This small molecule binds to this protein.
Small molecule (SMILES): CC(=O)N[C@H]1[C@H](O[C@H]2[C@H](O)[C@@H](NC(C)=O)CO[C@@H]2CO)O[C@H](CO)[C@@H](O)[C@@H]1O

Sequence of chain 1.A:
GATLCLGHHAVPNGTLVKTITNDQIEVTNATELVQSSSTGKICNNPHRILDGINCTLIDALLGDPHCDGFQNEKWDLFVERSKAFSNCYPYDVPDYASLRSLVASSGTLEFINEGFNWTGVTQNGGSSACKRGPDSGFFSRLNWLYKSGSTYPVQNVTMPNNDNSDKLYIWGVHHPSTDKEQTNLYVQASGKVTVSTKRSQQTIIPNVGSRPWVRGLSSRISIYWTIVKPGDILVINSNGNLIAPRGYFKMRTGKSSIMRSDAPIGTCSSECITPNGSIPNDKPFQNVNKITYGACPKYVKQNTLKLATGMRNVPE

Binding-site contacts:
Ligand atom C7 contacts residue ASN276 of chain 1.A at 3.0 Å.
Ligand atom C5 contacts residue VAL288 of chain 1.A at 4.4 Å (hydrophobic).
Ligand atom C5 contacts residue ASN276 of chain 1.A at 3.7 Å.
Ligand atom O7 contacts residue ASN276 of chain 1.A at 3.0 Å (h-bond).
Ligand atom C5 contacts residue ASN289 of chain 1.A at 4.2 Å.
Ligand atom C1 contacts residue VAL288 of chain 1.A at 3.4 Å (hydrophobic).
Ligand atom C2 contacts residue ASN276 of chain 1.A at 2.4 Å.
Ligand atom O5 contacts residue ASN289 of chain 1.A at 3.8 Å.
Ligand atom N2 contacts residue ASN276 of chain 1.A at 2.9 Å (h-bond).
Ligand atom C4 contacts residue ASN276 of chain 1.A at 4.1 Å.
Ligand atom C8 contacts residue SER36 of chain 1.A at 3.6 Å.
Ligand atom C3 contacts residue VAL288 of chain 1.A at 4.3 Å (hydrophobic).
Ligand atom C1 contacts residue ASN276 of chain 1.A at 1.4 Å.
Ligand atom C8 contacts residue GLU69 of chain 1.B at 3.3 Å.
Ligand atom N2 contacts residue VAL288 of chain 1.A at 3.8 Å.
Ligand atom C8 contacts residue ASN276 of chain 1.A at 4.1 Å.
Ligand atom C3 contacts residue ASN276 of chain 1.A at 3.8 Å.
Ligand atom C2 contacts residue VAL288 of chain 1.A at 4.0 Å (hydrophobic).
Ligand atom C1 contacts residue ASN289 of chain 1.A at 4.4 Å.
Ligand atom C8 contacts residue VAL288 of chain 1.A at 4.1 Å (hydrophobic).
Ligand atom O5 contacts residue ASN276 of chain 1.A at 2.4 Å (h-bond).
Ligand atom C6 contacts residue ASN289 of chain 1.A at 4.3 Å.
Ligand atom O5 contacts residue VAL288 of chain 1.A at 4.1 Å.

Sequence of chain 1.B:
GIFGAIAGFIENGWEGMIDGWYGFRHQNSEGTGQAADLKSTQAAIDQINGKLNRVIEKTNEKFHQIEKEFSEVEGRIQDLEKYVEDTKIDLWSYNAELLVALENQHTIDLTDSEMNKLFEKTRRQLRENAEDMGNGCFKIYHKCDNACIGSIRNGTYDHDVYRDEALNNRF